Binding-site contacts:
Ligand atom C8 contacts residue GLY125 of chain 2.A at 3.7 Å.
Ligand atom C contacts residue ILE141 of chain 2.A at 3.8 Å (hydrophobic).
Ligand atom C9 contacts residue TYR94 of chain 2.A at 3.9 Å (hydrophobic).
Ligand atom O contacts residue ILE141 of chain 2.A at 2.9 Å (h-bond).
Ligand atom C9 contacts residue GLU124 of chain 2.A at 3.6 Å.
Ligand atom C8 contacts residue TYR94 of chain 2.A at 3.0 Å (hydrophobic).
Ligand atom C2 contacts residue SER96 of chain 2.A at 3.4 Å.
Ligand atom N2 contacts residue VAL145 of chain 2.A at 3.9 Å.
Ligand atom C2 contacts residue PRO152 of chain 2.A at 3.7 Å (hydrophobic).
Ligand atom O1 contacts residue GLU124 of chain 2.A at 3.8 Å.
Ligand atom C4 contacts residue GLY148 of chain 2.A at 3.7 Å.
Ligand atom C9 contacts residue GLY125 of chain 2.A at 3.8 Å.
Ligand atom N contacts residue TYR144 of chain 2.A at 3.0 Å (h-bond).
Ligand atom C10 contacts residue GLU124 of chain 2.A at 3.8 Å.
Ligand atom C4 contacts residue LEU146 of chain 2.A at 3.9 Å (hydrophobic).
Ligand atom N1 contacts residue GLY148 of chain 2.A at 3.6 Å.
Ligand atom C3 contacts residue PRO97 of chain 2.A at 3.9 Å (hydrophobic).
Ligand atom C5 contacts residue GLY149 of chain 2.A at 3.5 Å.
Ligand atom C contacts residue SER140 of chain 2.A at 3.8 Å.
Ligand atom C1 contacts residue PRO152 of chain 2.A at 3.8 Å (hydrophobic).
Ligand atom C3 contacts residue LEU95 of chain 2.A at 3.6 Å (hydrophobic).
Ligand atom O contacts residue PRO152 of chain 2.A at 3.9 Å.
Ligand atom C1 contacts residue PRO97 of chain 2.A at 3.9 Å (hydrophobic).
Ligand atom C5 contacts residue GLY148 of chain 2.A at 3.4 Å.
Ligand atom C12 contacts residue PRO97 of chain 2.A at 3.8 Å (hydrophobic).
Ligand atom N contacts residue SER140 of chain 2.A at 3.3 Å (h-bond).
Ligand atom N2 contacts residue LEU146 of chain 2.A at 2.9 Å (h-bond).
Ligand atom O contacts residue SER140 of chain 2.A at 3.5 Å.
Ligand atom C7 contacts residue LEU95 of chain 2.A at 3.8 Å (hydrophobic).
Ligand atom C5 contacts residue GLY121 of chain 2.A at 3.4 Å.
Ligand atom N contacts residue GLY142 of chain 2.A at 3.0 Å (h-bond).
Ligand atom C2 contacts residue LEU95 of chain 2.A at 3.7 Å (hydrophobic).
Ligand atom C3 contacts residue SER96 of chain 2.A at 3.9 Å.
Ligand atom N1 contacts residue LEU146 of chain 2.A at 3.1 Å (h-bond).
Ligand atom C12 contacts residue TYR144 of chain 2.A at 3.5 Å (hydrophobic).
Ligand atom C2 contacts residue PRO97 of chain 2.A at 3.8 Å (hydrophobic).
Ligand atom C12 contacts residue LEU146 of chain 2.A at 3.5 Å (hydrophobic).
Ligand atom O contacts residue SER96 of chain 2.A at 3.9 Å.
Ligand atom C7 contacts residue TYR94 of chain 2.A at 3.6 Å (hydrophobic).
Ligand atom C8 contacts residue SER96 of chain 2.A at 3.7 Å.

Sequence of chain 2.A:
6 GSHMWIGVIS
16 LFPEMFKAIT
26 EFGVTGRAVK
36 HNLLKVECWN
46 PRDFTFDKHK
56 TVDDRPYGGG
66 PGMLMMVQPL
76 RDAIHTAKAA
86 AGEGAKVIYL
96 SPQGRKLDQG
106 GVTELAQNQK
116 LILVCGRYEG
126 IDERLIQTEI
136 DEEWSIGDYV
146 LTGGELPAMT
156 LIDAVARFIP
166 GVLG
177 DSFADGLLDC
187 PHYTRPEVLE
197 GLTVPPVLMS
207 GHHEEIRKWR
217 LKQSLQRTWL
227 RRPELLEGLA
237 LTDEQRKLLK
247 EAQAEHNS

The protein below binds the small molecule below.
Small molecule (SMILES): NC(=O)c1ccc(NCc2cccc(O)c2)nc1